Sequence of chain 1.B:
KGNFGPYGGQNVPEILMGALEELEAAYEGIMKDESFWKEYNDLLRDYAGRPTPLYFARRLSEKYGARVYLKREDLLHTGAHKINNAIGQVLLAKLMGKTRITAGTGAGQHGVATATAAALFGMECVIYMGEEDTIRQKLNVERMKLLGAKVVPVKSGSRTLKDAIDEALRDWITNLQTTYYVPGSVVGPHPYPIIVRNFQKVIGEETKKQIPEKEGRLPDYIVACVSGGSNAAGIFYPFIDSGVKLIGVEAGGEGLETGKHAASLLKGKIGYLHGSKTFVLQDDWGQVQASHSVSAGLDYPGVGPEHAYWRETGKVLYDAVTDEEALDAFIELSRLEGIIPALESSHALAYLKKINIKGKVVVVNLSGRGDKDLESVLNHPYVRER

Binding-site contacts:
Ligand atom C03 contacts residue GLY185 of chain 1.B at 4.0 Å.
Ligand atom N02 contacts residue TYR182 of chain 1.B at 4.1 Å.
Ligand atom O01 contacts residue GLY185 of chain 1.B at 2.7 Å (h-bond).
Ligand atom C06 contacts residue ILE166 of chain 1.B at 3.4 Å (hydrophobic).
Ligand atom C11 contacts residue ILE166 of chain 1.B at 3.5 Å (hydrophobic).
Ligand atom N02 contacts residue SER186 of chain 1.B at 4.1 Å.
Ligand atom C10 contacts residue GLY185 of chain 1.B at 3.9 Å.
Ligand atom N02 contacts residue GLY185 of chain 1.B at 3.4 Å (h-bond).
Ligand atom C08 contacts residue GLY229 of chain 1.B at 4.0 Å.
Ligand atom C06 contacts residue TYR301 of chain 1.B at 4.0 Å (hydrophobic).
Ligand atom C06 contacts residue SER186 of chain 1.B at 4.0 Å.
Ligand atom C10 contacts residue SER186 of chain 1.B at 3.7 Å.
Ligand atom N02 contacts residue PRO184 of chain 1.B at 4.1 Å.
Ligand atom C08 contacts residue TYR301 of chain 1.B at 4.1 Å (hydrophobic).
Ligand atom C05 contacts residue VAL188 of chain 1.B at 3.6 Å (hydrophobic).
Ligand atom C10 contacts residue LEU162 of chain 1.B at 4.1 Å (hydrophobic).
Ligand atom C04 contacts residue TYR301 of chain 1.B at 4.1 Å (hydrophobic).
Ligand atom O01 contacts residue GLY105 of chain 1.B at 3.9 Å.
Ligand atom C04 contacts residue VAL188 of chain 1.B at 3.8 Å (hydrophobic).
Ligand atom C08 contacts residue SER186 of chain 1.B at 3.5 Å.
Ligand atom C08 contacts residue LEU162 of chain 1.B at 3.6 Å (hydrophobic).
Ligand atom C03 contacts residue TYR182 of chain 1.B at 3.0 Å (hydrophobic).
Ligand atom C09 contacts residue LEU162 of chain 1.B at 3.5 Å (hydrophobic).
Ligand atom C05 contacts residue TYR301 of chain 1.B at 3.2 Å (hydrophobic).
Ligand atom C07 contacts residue VAL188 of chain 1.B at 4.2 Å (hydrophobic).
Ligand atom C07 contacts residue SER186 of chain 1.B at 3.7 Å.
Ligand atom O01 contacts residue PRO184 of chain 1.B at 3.7 Å.
Ligand atom N02 contacts residue ILE166 of chain 1.B at 3.5 Å.
Ligand atom C09 contacts residue SER186 of chain 1.B at 3.5 Å.
Ligand atom C07 contacts residue ILE166 of chain 1.B at 4.2 Å (hydrophobic).
Ligand atom C11 contacts residue SER186 of chain 1.B at 3.9 Å.
Ligand atom C04 contacts residue ILE166 of chain 1.B at 3.5 Å (hydrophobic).
Ligand atom O01 contacts residue SER186 of chain 1.B at 4.1 Å.
Ligand atom C11 contacts residue GLY185 of chain 1.B at 4.1 Å.
Ligand atom C03 contacts residue ILE166 of chain 1.B at 3.5 Å (hydrophobic).
Ligand atom C05 contacts residue ILE166 of chain 1.B at 3.4 Å (hydrophobic).
Ligand atom C07 contacts residue TYR301 of chain 1.B at 3.5 Å (hydrophobic).
Ligand atom C04 contacts residue TYR182 of chain 1.B at 3.6 Å (hydrophobic).
Ligand atom C03 contacts residue PRO184 of chain 1.B at 4.0 Å (hydrophobic).
Ligand atom C09 contacts residue 0JO1 of chain 1.H at 3.5 Å.

A protein and the small-molecule ligand that binds it are described below.
Small molecule (SMILES): [O-][n+]1cccc2ccccc21